A small-molecule ligand and the protein it binds are described below.
Small molecule (SMILES): CC(=O)N[C@@H]1[C@@H](O)[C@H](O)[C@@H](CO)O[C@H]1O

Sequence of chain 2.C:
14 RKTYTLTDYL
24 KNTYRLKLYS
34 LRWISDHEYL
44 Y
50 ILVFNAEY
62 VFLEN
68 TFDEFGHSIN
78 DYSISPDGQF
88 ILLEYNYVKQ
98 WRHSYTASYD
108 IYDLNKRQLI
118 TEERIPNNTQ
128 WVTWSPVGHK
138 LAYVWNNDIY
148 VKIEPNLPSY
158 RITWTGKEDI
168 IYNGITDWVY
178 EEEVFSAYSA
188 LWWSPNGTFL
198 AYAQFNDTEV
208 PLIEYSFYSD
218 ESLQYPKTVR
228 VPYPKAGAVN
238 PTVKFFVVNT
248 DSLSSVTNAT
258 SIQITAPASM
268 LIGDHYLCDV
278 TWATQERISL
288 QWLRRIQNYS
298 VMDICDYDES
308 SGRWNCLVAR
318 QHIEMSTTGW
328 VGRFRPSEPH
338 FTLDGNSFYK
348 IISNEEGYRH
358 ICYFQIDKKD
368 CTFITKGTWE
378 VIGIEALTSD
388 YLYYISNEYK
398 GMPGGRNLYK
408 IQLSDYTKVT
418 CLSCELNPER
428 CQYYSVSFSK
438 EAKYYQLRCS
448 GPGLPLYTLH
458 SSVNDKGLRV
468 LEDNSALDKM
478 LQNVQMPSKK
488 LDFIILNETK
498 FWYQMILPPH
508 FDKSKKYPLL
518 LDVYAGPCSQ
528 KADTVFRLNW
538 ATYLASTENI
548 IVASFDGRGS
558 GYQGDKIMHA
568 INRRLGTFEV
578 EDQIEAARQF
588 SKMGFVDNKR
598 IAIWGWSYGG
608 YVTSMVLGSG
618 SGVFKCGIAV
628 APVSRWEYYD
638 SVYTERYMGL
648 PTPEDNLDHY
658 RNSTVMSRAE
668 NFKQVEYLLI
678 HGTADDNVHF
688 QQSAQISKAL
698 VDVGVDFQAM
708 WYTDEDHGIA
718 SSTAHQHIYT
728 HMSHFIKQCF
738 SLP

Binding-site contacts:
Ligand atom C5 contacts residue ASN255 of chain 2.C at 3.7 Å.
Ligand atom O5 contacts residue TRP161 of chain 2.C at 4.2 Å.
Ligand atom C7 contacts residue ASN255 of chain 2.C at 3.2 Å.
Ligand atom C3 contacts residue TRP161 of chain 2.C at 4.5 Å (hydrophobic).
Ligand atom C5 contacts residue TRP161 of chain 2.C at 4.0 Å (hydrophobic).
Ligand atom O5 contacts residue ASN255 of chain 2.C at 2.4 Å (h-bond).
Ligand atom N2 contacts residue TRP161 of chain 2.C at 4.3 Å.
Ligand atom C1 contacts residue ASN255 of chain 2.C at 1.5 Å.
Ligand atom N2 contacts residue ASN255 of chain 2.C at 3.1 Å (h-bond).
Ligand atom C8 contacts residue ASN255 of chain 2.C at 3.7 Å.
Ligand atom C1 contacts residue TRP161 of chain 2.C at 3.9 Å (hydrophobic).
Ligand atom C8 contacts residue VAL253 of chain 2.C at 3.8 Å (hydrophobic).
Ligand atom C4 contacts residue ASN255 of chain 2.C at 4.3 Å.
Ligand atom C3 contacts residue ASN255 of chain 2.C at 3.9 Å.
Ligand atom O7 contacts residue ASN255 of chain 2.C at 3.3 Å (h-bond).
Ligand atom C2 contacts residue ASN255 of chain 2.C at 2.6 Å.